Binding-site contacts:
Ligand atom C5 contacts residue ASN223 of chain 1.D at 3.5 Å.
Ligand atom C7 contacts residue ASN223 of chain 1.D at 3.9 Å.
Ligand atom C3 contacts residue ASN223 of chain 1.D at 3.9 Å.
Ligand atom C4 contacts residue ASN223 of chain 1.D at 4.3 Å.
Ligand atom O7 contacts residue ASN223 of chain 1.D at 3.6 Å.
Ligand atom N2 contacts residue ASN223 of chain 1.D at 3.0 Å (h-bond).
Ligand atom C2 contacts residue ASN223 of chain 1.D at 2.7 Å.
Ligand atom C1 contacts residue ASN223 of chain 1.D at 1.4 Å.
Ligand atom O5 contacts residue ASN223 of chain 1.D at 2.4 Å (h-bond).

Sequence of chain 1.D:
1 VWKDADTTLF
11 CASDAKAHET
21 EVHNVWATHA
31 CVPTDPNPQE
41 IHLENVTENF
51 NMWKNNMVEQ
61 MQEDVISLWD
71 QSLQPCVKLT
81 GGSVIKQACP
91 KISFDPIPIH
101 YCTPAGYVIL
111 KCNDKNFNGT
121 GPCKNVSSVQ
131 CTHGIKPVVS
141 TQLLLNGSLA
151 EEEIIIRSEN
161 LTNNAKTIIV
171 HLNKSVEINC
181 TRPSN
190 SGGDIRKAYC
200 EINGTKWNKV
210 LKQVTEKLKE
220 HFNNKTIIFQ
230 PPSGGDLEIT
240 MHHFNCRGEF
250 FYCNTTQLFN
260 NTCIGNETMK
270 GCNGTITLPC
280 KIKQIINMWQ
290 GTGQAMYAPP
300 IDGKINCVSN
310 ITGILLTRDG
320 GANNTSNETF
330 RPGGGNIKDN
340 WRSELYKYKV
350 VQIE

The protein below binds the small molecule below.
Small molecule (SMILES): CC(=O)N[C@@H]1[C@@H](O)[C@H](O)[C@@H](CO)O[C@H]1O